The small molecule below binds the protein below.
Small molecule (SMILES): Nc1nc2[nH]cnc2c(=O)[nH]1

Sequence of chain 47.D:
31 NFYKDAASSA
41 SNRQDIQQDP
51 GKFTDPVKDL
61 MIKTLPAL

Sequence of chain 47.B:
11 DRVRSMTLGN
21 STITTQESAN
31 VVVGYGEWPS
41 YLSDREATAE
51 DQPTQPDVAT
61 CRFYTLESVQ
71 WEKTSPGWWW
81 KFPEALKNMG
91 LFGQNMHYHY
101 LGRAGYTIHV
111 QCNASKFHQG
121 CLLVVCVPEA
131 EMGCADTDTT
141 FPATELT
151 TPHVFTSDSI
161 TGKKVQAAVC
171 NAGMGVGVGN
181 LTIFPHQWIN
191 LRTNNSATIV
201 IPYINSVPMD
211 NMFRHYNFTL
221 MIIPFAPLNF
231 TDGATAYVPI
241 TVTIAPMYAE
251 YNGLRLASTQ

Binding-site contacts:
Ligand atom C8 contacts residue TRP38 of chain 47.B at 4.1 Å (hydrophobic).
Ligand atom N1 contacts residue TRP38 of chain 47.B at 4.1 Å.
Ligand atom N9 contacts residue TRP38 of chain 47.B at 4.4 Å.
Ligand atom N3 contacts residue TRP38 of chain 47.B at 4.3 Å.
Ligand atom O6 contacts residue TRP38 of chain 47.B at 3.7 Å.
Ligand atom C2 contacts residue TRP38 of chain 47.B at 4.2 Å (hydrophobic).
Ligand atom C4 contacts residue TRP38 of chain 47.B at 4.1 Å (hydrophobic).
Ligand atom C6 contacts residue TRP38 of chain 47.B at 3.9 Å (hydrophobic).
Ligand atom C5 contacts residue TRP38 of chain 47.B at 3.9 Å (hydrophobic).
Ligand atom N7 contacts residue TRP38 of chain 47.B at 3.7 Å.
Ligand atom O6 contacts residue LYS58 of chain 47.D at 4.2 Å.
Ligand atom N1 contacts residue LYS58 of chain 47.D at 4.0 Å.